Binding-site contacts:
Ligand atom C7 contacts residue THR1097 of chain 1.A at 4.3 Å.
Ligand atom O5 contacts residue ASN1095 of chain 1.A at 2.3 Å (h-bond).
Ligand atom C2 contacts residue THR1097 of chain 1.A at 3.9 Å.
Ligand atom O5 contacts residue HIS1098 of chain 1.A at 3.7 Å.
Ligand atom C4 contacts residue ASN1095 of chain 1.A at 4.3 Å.
Ligand atom C3 contacts residue HIS1098 of chain 1.A at 4.2 Å.
Ligand atom C3 contacts residue THR1097 of chain 1.A at 4.2 Å.
Ligand atom C3 contacts residue ASN1095 of chain 1.A at 3.8 Å.
Ligand atom N2 contacts residue HIS1098 of chain 1.A at 4.2 Å.
Ligand atom O7 contacts residue ASN1095 of chain 1.A at 3.4 Å (h-bond).
Ligand atom C8 contacts residue HIS1098 of chain 1.A at 3.5 Å.
Ligand atom C8 contacts residue THR1097 of chain 1.A at 3.7 Å.
Ligand atom C4 contacts residue HIS1098 of chain 1.A at 4.1 Å.
Ligand atom O4 contacts residue HIS1098 of chain 1.A at 3.8 Å.
Ligand atom O5 contacts residue PHE1100 of chain 1.A at 4.2 Å.
Ligand atom N2 contacts residue THR1097 of chain 1.A at 3.5 Å (h-bond).
Ligand atom C1 contacts residue HIS1098 of chain 1.A at 3.5 Å.
Ligand atom C1 contacts residue ASN1095 of chain 1.A at 1.4 Å.
Ligand atom C7 contacts residue HIS1098 of chain 1.A at 3.3 Å.
Ligand atom C2 contacts residue ASN1095 of chain 1.A at 2.6 Å.
Ligand atom C7 contacts residue ASN1095 of chain 1.A at 3.1 Å.
Ligand atom C5 contacts residue ASN1095 of chain 1.A at 3.5 Å.
Ligand atom N2 contacts residue ASN1095 of chain 1.A at 2.9 Å (h-bond).
Ligand atom C5 contacts residue HIS1098 of chain 1.A at 3.6 Å.
Ligand atom C1 contacts residue THR1097 of chain 1.A at 3.5 Å.
Ligand atom C8 contacts residue ASN1095 of chain 1.A at 3.6 Å.
Ligand atom O7 contacts residue HIS1098 of chain 1.A at 3.1 Å.

This small molecule binds to this protein.
Small molecule (SMILES): CC(=O)N[C@H]1[C@H](O[C@H]2[C@H](O)[C@@H](NC(C)=O)CO[C@@H]2CO)O[C@H](CO)[C@@H](O)[C@@H]1O

Sequence of chain 1.A:
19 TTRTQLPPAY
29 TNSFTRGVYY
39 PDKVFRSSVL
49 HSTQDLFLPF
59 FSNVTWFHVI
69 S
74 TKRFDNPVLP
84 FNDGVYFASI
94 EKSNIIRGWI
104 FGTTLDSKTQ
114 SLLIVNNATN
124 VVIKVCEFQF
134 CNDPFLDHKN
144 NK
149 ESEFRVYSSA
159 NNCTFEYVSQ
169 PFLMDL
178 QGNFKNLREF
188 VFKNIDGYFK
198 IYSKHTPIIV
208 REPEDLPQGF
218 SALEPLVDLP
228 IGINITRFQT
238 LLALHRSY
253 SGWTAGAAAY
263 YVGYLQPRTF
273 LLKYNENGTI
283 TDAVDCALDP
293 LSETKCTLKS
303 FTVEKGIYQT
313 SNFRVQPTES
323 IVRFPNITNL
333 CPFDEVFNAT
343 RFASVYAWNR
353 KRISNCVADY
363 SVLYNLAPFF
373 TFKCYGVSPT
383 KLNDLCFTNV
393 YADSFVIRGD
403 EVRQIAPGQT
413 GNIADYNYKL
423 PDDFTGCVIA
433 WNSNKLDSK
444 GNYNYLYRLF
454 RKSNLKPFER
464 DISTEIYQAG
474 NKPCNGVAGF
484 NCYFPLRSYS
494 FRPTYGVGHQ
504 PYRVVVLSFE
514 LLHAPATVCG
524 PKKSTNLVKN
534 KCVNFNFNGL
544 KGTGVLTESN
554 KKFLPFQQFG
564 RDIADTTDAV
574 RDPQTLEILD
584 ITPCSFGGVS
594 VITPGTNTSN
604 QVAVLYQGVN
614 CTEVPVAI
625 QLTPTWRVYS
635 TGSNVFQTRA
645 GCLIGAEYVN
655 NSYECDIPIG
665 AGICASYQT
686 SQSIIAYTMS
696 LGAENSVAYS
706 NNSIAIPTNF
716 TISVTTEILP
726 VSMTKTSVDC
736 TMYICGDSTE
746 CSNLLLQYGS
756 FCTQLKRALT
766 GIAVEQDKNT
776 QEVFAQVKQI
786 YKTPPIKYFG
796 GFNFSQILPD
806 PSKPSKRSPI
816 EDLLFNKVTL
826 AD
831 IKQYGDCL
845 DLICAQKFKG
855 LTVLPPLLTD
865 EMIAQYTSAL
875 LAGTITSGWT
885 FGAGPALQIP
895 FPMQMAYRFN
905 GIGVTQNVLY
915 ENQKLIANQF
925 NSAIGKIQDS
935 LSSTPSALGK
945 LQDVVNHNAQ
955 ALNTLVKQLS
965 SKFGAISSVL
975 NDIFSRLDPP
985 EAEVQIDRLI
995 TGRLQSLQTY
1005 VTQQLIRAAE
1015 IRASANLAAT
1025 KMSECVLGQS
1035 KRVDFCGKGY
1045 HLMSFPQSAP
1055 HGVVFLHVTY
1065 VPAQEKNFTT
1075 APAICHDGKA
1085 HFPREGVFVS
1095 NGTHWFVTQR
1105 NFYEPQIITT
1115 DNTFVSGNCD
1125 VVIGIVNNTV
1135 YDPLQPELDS